This small molecule binds to this protein.
Small molecule (SMILES): Cc1cc(F)cc(S(N)(=O)=O)c1

Binding-site contacts:
Ligand atom C6 contacts residue TYR59 of chain 1.A at 3.6 Å (hydrophobic).
Ligand atom C1 contacts residue TYR59 of chain 1.A at 4.4 Å (hydrophobic).
Ligand atom C contacts residue TYR104 of chain 1.A at 3.7 Å (hydrophobic).
Ligand atom C5 contacts residue TYR104 of chain 1.A at 4.1 Å (hydrophobic).
Ligand atom C5 contacts residue PRO106 of chain 1.A at 4.4 Å (hydrophobic).
Ligand atom C5 contacts residue ILE112 of chain 1.A at 4.2 Å (hydrophobic).
Ligand atom F contacts residue TYR113 of chain 1.A at 3.6 Å.
Ligand atom C3 contacts residue TYR113 of chain 1.A at 4.3 Å (hydrophobic).
Ligand atom C4 contacts residue THR105 of chain 1.A at 3.9 Å.
Ligand atom C4 contacts residue PRO106 of chain 1.A at 4.3 Å (hydrophobic).
Ligand atom O1 contacts residue SER110 of chain 1.A at 3.4 Å.
Ligand atom C2 contacts residue TYR104 of chain 1.A at 4.1 Å (hydrophobic).
Ligand atom F contacts residue SER110 of chain 1.A at 4.2 Å.
Ligand atom C2 contacts residue ILE112 of chain 1.A at 3.6 Å (hydrophobic).
Ligand atom C contacts residue TYR59 of chain 1.A at 3.9 Å (hydrophobic).
Ligand atom C4 contacts residue SER110 of chain 1.A at 3.8 Å.
Ligand atom O contacts residue TYR104 of chain 1.A at 4.0 Å.
Ligand atom O1 contacts residue PRO106 of chain 1.A at 3.1 Å.
Ligand atom N contacts residue ILE112 of chain 1.A at 4.1 Å.
Ligand atom C6 contacts residue TYR104 of chain 1.A at 3.5 Å (hydrophobic).
Ligand atom O contacts residue PRO106 of chain 1.A at 3.6 Å.
Ligand atom C2 contacts residue SER101 of chain 1.A at 4.4 Å.
Ligand atom C6 contacts residue ILE112 of chain 1.A at 4.0 Å (hydrophobic).
Ligand atom C1 contacts residue TYR104 of chain 1.A at 3.5 Å (hydrophobic).
Ligand atom C4 contacts residue ILE112 of chain 1.A at 3.9 Å (hydrophobic).
Ligand atom O contacts residue TYR59 of chain 1.A at 3.7 Å.
Ligand atom C3 contacts residue THR105 of chain 1.A at 4.2 Å.
Ligand atom C1 contacts residue ILE112 of chain 1.A at 4.1 Å (hydrophobic).
Ligand atom C contacts residue TYR62 of chain 1.A at 4.1 Å (hydrophobic).
Ligand atom C contacts residue VAL54 of chain 1.A at 3.9 Å (hydrophobic).
Ligand atom F contacts residue SER101 of chain 1.A at 3.2 Å.
Ligand atom C3 contacts residue SER101 of chain 1.A at 4.0 Å.
Ligand atom O1 contacts residue THR105 of chain 1.A at 4.1 Å.
Ligand atom S contacts residue PRO106 of chain 1.A at 3.7 Å.
Ligand atom C3 contacts residue ILE112 of chain 1.A at 3.6 Å (hydrophobic).
Ligand atom C5 contacts residue TYR59 of chain 1.A at 4.2 Å (hydrophobic).
Ligand atom S contacts residue TYR59 of chain 1.A at 4.0 Å.
Ligand atom F contacts residue THR105 of chain 1.A at 3.7 Å.
Ligand atom N contacts residue TYR59 of chain 1.A at 2.8 Å (h-bond).
Ligand atom F contacts residue ILE112 of chain 1.A at 3.6 Å.

Sequence of chain 1.A:
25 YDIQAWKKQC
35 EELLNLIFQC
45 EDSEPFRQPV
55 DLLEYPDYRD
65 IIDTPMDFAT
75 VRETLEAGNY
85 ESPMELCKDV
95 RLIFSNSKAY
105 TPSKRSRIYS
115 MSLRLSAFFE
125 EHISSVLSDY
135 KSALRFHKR